Sequence of chain 50.E:
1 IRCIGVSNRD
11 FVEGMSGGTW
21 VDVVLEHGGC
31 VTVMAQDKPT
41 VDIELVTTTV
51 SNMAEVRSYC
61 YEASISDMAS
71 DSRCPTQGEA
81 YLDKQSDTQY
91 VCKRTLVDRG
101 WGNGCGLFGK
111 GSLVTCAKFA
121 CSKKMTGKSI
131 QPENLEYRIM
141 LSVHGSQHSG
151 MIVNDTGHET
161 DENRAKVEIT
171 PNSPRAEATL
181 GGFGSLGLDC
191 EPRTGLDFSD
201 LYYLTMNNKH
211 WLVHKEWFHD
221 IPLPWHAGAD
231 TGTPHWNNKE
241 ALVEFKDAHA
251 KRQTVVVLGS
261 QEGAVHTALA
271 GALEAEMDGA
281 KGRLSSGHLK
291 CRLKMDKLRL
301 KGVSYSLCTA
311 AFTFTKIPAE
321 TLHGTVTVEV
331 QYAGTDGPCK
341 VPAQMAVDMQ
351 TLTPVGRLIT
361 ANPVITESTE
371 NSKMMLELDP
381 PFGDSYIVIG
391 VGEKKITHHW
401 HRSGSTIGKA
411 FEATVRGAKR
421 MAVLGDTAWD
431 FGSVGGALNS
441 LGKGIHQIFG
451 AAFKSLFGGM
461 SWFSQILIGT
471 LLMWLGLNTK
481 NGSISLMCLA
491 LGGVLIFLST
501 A

Binding-site contacts:
Ligand atom O6 contacts residue MET151 of chain 50.E at 3.4 Å.
Ligand atom C2 contacts residue THR156 of chain 50.E at 4.2 Å.
Ligand atom C1 contacts residue ASN154 of chain 50.E at 3.4 Å.
Ligand atom O5 contacts residue ASN154 of chain 50.E at 4.0 Å.
Ligand atom C7 contacts residue ASN154 of chain 50.E at 3.3 Å.
Ligand atom O7 contacts residue ASN154 of chain 50.E at 2.6 Å (h-bond).
Ligand atom N2 contacts residue ASN154 of chain 50.E at 3.8 Å.
Ligand atom C1 contacts residue THR156 of chain 50.E at 3.6 Å.
Ligand atom C8 contacts residue THR156 of chain 50.E at 4.0 Å.
Ligand atom C7 contacts residue THR156 of chain 50.E at 3.9 Å.
Ligand atom C6 contacts residue MET151 of chain 50.E at 4.5 Å (hydrophobic).
Ligand atom C8 contacts residue ASN154 of chain 50.E at 3.6 Å.
Ligand atom C2 contacts residue ASN154 of chain 50.E at 3.5 Å.
Ligand atom N2 contacts residue THR156 of chain 50.E at 3.6 Å (h-bond).

A small-molecule ligand and the protein it binds are described below.
Small molecule (SMILES): CC(=O)N[C@H]1[C@H](O[C@H]2[C@H](O)[C@@H](NC(C)=O)CO[C@@H]2CO)O[C@H](CO)[C@@H](O)[C@@H]1O